Binding-site contacts:
Ligand atom CA contacts residue GLU15 of chain 1.A at 3.5 Å.
Ligand atom CA contacts residue THR217 of chain 1.A at 3.3 Å.
Ligand atom O1 contacts residue GLY76 of chain 1.A at 3.3 Å (h-bond).
Ligand atom N contacts residue THR217 of chain 1.A at 2.9 Å (h-bond).
Ligand atom CB contacts residue GLY215 of chain 1.A at 3.4 Å.
Ligand atom O2 contacts residue GLY35 of chain 1.A at 3.6 Å.
Ligand atom CG contacts residue GLY215 of chain 1.A at 3.4 Å.
Ligand atom NZ contacts residue ASP77 of chain 1.A at 2.7 Å (salt-bridge).
Ligand atom O contacts residue THR217 of chain 1.A at 3.0 Å (h-bond).
Ligand atom O contacts residue THR216 of chain 1.A at 3.4 Å.
Ligand atom C contacts residue ASP77 of chain 1.A at 3.8 Å.
Ligand atom O contacts residue GLY215 of chain 1.A at 3.5 Å.
Ligand atom O contacts residue TYR75 of chain 1.A at 3.5 Å.
Ligand atom CA contacts residue THR216 of chain 1.A at 3.6 Å.
Ligand atom CD contacts residue ASP77 of chain 1.A at 3.6 Å.
Ligand atom O contacts residue ASP213 of chain 1.A at 2.6 Å (salt-bridge).
Ligand atom CE contacts residue ASP77 of chain 1.A at 3.5 Å.
Ligand atom C contacts residue ASP33 of chain 1.A at 3.4 Å.
Ligand atom CG2 contacts residue TYR274 of chain 1.A at 3.8 Å (hydrophobic).
Ligand atom C contacts residue THR217 of chain 1.A at 3.5 Å.
Ligand atom C contacts residue ASP213 of chain 1.A at 3.5 Å.
Ligand atom CB contacts residue ASP33 of chain 1.A at 3.5 Å.
Ligand atom O contacts residue GLY76 of chain 1.A at 3.2 Å (h-bond).
Ligand atom N contacts residue THR216 of chain 1.A at 3.5 Å (h-bond).
Ligand atom O1 contacts residue TYR75 of chain 1.A at 3.6 Å.
Ligand atom CA contacts residue GLY215 of chain 1.A at 3.7 Å.
Ligand atom C2 contacts residue ASP213 of chain 1.A at 3.2 Å.
Ligand atom CG1 contacts residue LEU218 of chain 1.A at 3.7 Å (hydrophobic).
Ligand atom NZ contacts residue SER79 of chain 1.A at 2.9 Å (h-bond).
Ligand atom CG2 contacts residue THR217 of chain 1.A at 3.4 Å.
Ligand atom CA contacts residue ASP77 of chain 1.A at 3.5 Å.
Ligand atom CD contacts residue TYR75 of chain 1.A at 3.7 Å (hydrophobic).
Ligand atom N contacts residue GLY215 of chain 1.A at 3.1 Å (h-bond).
Ligand atom CB contacts residue ASP77 of chain 1.A at 3.4 Å.
Ligand atom O contacts residue ASP77 of chain 1.A at 3.1 Å (salt-bridge).
Ligand atom N contacts residue ASP77 of chain 1.A at 3.0 Å (salt-bridge).
Ligand atom C10 contacts residue ILE211 of chain 1.A at 3.5 Å (hydrophobic).
Ligand atom CG1 contacts residue THR216 of chain 1.A at 3.7 Å.
Ligand atom O contacts residue ASP33 of chain 1.A at 2.5 Å (salt-bridge).
Ligand atom NZ contacts residue PHE112 of chain 1.A at 3.7 Å.

A small-molecule ligand and the protein it binds are described below.
Small molecule (SMILES): CCOC(=O)C[C@H](O)[C@H](CCCCN)NC(=O)[C@@H](NC(=O)[C@@H](NC(=O)CC(C)C)C(C)C)C(C)C

Sequence of chain 1.A:
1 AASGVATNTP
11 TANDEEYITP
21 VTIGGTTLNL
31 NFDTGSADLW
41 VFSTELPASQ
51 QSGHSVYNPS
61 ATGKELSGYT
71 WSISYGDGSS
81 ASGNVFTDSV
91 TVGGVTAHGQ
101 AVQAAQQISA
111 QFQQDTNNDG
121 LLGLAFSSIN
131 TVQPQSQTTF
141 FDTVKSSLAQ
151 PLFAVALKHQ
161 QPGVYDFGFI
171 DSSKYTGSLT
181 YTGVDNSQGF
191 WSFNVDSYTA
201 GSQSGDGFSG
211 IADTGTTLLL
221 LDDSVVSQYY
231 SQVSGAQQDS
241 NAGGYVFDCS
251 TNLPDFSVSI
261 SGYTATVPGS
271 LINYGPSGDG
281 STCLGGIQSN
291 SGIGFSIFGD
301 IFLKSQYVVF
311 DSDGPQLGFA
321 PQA